Sequence of chain 1.E:
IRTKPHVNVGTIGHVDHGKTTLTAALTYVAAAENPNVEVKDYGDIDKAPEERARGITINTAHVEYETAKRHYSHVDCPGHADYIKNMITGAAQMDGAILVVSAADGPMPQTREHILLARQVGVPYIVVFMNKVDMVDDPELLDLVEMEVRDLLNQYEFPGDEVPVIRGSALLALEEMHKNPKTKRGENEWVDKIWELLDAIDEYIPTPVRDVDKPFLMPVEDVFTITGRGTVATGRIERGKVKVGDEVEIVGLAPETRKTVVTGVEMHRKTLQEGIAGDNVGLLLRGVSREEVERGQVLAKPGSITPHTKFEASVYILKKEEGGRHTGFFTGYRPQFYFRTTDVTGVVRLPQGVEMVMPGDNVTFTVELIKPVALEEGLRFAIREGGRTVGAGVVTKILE

A small-molecule ligand and the protein it binds are described below.
Small molecule (SMILES): Nc1nc2c(ncn2[C@@H]2O[C@H](CO[P](=O)(O)O[P](=O)(O)NP(=O)(O)O)[C@@H](O)[C@H]2O)c(=O)[nH]1

Binding-site contacts:
Ligand atom O2G contacts residue GLY84 of chain 1.E at 2.6 Å (h-bond).
Ligand atom N1 contacts residue LYS137 of chain 1.E at 3.3 Å.
Ligand atom N3B contacts residue LYS24 of chain 1.E at 2.8 Å (salt-bridge).
Ligand atom N3B contacts residue ASP21 of chain 1.E at 2.8 Å (salt-bridge).
Ligand atom O2G contacts residue LYS24 of chain 1.E at 3.2 Å (salt-bridge).
Ligand atom PG contacts residue THR62 of chain 1.E at 3.6 Å.
Ligand atom O2B contacts residue THR25 of chain 1.E at 2.2 Å (h-bond).
Ligand atom O1A contacts residue THR25 of chain 1.E at 3.6 Å.
Ligand atom O1G contacts residue THR62 of chain 1.E at 2.6 Å (h-bond).
Ligand atom PB contacts residue LYS24 of chain 1.E at 3.3 Å.
Ligand atom O3G contacts residue THR62 of chain 1.E at 3.6 Å (h-bond).
Ligand atom O6 contacts residue ALA175 of chain 1.E at 2.9 Å (h-bond).
Ligand atom O1B contacts residue LYS24 of chain 1.E at 2.5 Å (salt-bridge).
Ligand atom O3G contacts residue ILE61 of chain 1.E at 2.7 Å.
Ligand atom O1A contacts residue GLY23 of chain 1.E at 3.2 Å (h-bond).
Ligand atom N2 contacts residue ASP139 of chain 1.E at 2.7 Å (salt-bridge).
Ligand atom O3A contacts residue GLY23 of chain 1.E at 3.5 Å (h-bond).
Ligand atom O2G contacts residue VAL20 of chain 1.E at 3.4 Å.
Ligand atom PB contacts residue MG1 of chain 1.N at 3.5 Å.
Ligand atom O6 contacts residue ASN136 of chain 1.E at 2.8 Å (h-bond).
Ligand atom C2 contacts residue ASP139 of chain 1.E at 3.2 Å.
Ligand atom O2A contacts residue THR25 of chain 1.E at 3.5 Å.
Ligand atom O3G contacts residue VAL20 of chain 1.E at 3.3 Å.
Ligand atom C5 contacts residue LEU176 of chain 1.E at 3.5 Å (hydrophobic).
Ligand atom O2B contacts residue THR62 of chain 1.E at 3.3 Å (h-bond).
Ligand atom N1 contacts residue ASP139 of chain 1.E at 3.0 Å (salt-bridge).
Ligand atom O1G contacts residue MG1 of chain 1.N at 2.9 Å.
Ligand atom C6 contacts residue SER174 of chain 1.E at 3.6 Å.
Ligand atom C6 contacts residue LYS137 of chain 1.E at 3.5 Å.
Ligand atom O1A contacts residue THR26 of chain 1.E at 2.9 Å (h-bond).
Ligand atom O2A contacts residue TYR47 of chain 1.E at 2.6 Å (h-bond).
Ligand atom O2B contacts residue MG1 of chain 1.N at 2.6 Å.
Ligand atom O3A contacts residue ASP21 of chain 1.E at 3.5 Å.
Ligand atom O6 contacts residue LYS137 of chain 1.E at 3.3 Å (salt-bridge).
Ligand atom PG contacts residue LYS24 of chain 1.E at 3.5 Å.
Ligand atom O1B contacts residue GLY23 of chain 1.E at 3.0 Å.
Ligand atom O6 contacts residue LEU176 of chain 1.E at 3.3 Å (h-bond).
Ligand atom O1B contacts residue THR25 of chain 1.E at 3.2 Å (h-bond).
Ligand atom O6 contacts residue SER174 of chain 1.E at 2.9 Å (h-bond).
Ligand atom N2 contacts residue MET140 of chain 1.E at 2.9 Å.